Binding-site contacts:
Ligand atom C29 contacts residue TYR255 of chain 1.A at 3.8 Å (hydrophobic).
Ligand atom C9 contacts residue ASN65 of chain 1.A at 3.6 Å.
Ligand atom N14 contacts residue ASN97 of chain 1.A at 3.6 Å.
Ligand atom O38 contacts residue ACT1 of chain 1.E at 3.2 Å (h-bond).
Ligand atom N13 contacts residue ASN97 of chain 1.A at 2.8 Å (h-bond).
Ligand atom N14 contacts residue ARG98 of chain 1.A at 3.7 Å.
Ligand atom C7 contacts residue TYR17 of chain 1.A at 3.9 Å (hydrophobic).
Ligand atom C19 contacts residue ALA239 of chain 1.A at 3.6 Å (hydrophobic).
Ligand atom O30 contacts residue PHE260 of chain 1.A at 4.0 Å.
Ligand atom C5 contacts residue TYR17 of chain 1.A at 3.6 Å (hydrophobic).
Ligand atom C22 contacts residue ARG98 of chain 1.A at 3.8 Å.
Ligand atom N12 contacts residue ASN97 of chain 1.A at 3.7 Å.
Ligand atom C27 contacts residue ALA239 of chain 1.A at 3.7 Å (hydrophobic).
Ligand atom C21 contacts residue ALA239 of chain 1.A at 3.9 Å (hydrophobic).
Ligand atom C23 contacts residue ARG98 of chain 1.A at 3.4 Å.
Ligand atom N13 contacts residue ARG63 of chain 1.A at 3.9 Å.
Ligand atom C23 contacts residue ALA239 of chain 1.A at 4.0 Å (hydrophobic).
Ligand atom N14 contacts residue ARG63 of chain 1.A at 3.4 Å (salt-bridge).
Ligand atom N15 contacts residue ARG63 of chain 1.A at 3.8 Å.
Ligand atom O30 contacts residue TYR255 of chain 1.A at 3.3 Å.
Ligand atom C33 contacts residue TYR255 of chain 1.A at 3.3 Å (hydrophobic).
Ligand atom C34 contacts residue TYR255 of chain 1.A at 4.0 Å (hydrophobic).
Ligand atom N13 contacts residue ARG98 of chain 1.A at 3.4 Å (salt-bridge).
Ligand atom C18 contacts residue GLY286 of chain 1.A at 4.0 Å.
Ligand atom C22 contacts residue GLY192 of chain 1.A at 3.8 Å.
Ligand atom C18 contacts residue GLY47 of chain 1.A at 4.0 Å.
Ligand atom C24 contacts residue ARG98 of chain 1.A at 3.5 Å.
Ligand atom C32 contacts residue TYR255 of chain 1.A at 3.5 Å (hydrophobic).
Ligand atom C37 contacts residue ACT1 of chain 1.E at 3.6 Å.
Ligand atom C6 contacts residue TYR17 of chain 1.A at 3.9 Å (hydrophobic).
Ligand atom C11 contacts residue ASN65 of chain 1.A at 3.6 Å.
Ligand atom N12 contacts residue ASN65 of chain 1.A at 3.8 Å.
Ligand atom C24 contacts residue GLY47 of chain 1.A at 4.0 Å.
Ligand atom N15 contacts residue ASN65 of chain 1.A at 4.0 Å.
Ligand atom C32 contacts residue PHE260 of chain 1.A at 3.9 Å (hydrophobic).
Ligand atom C24 contacts residue ALA239 of chain 1.A at 3.8 Å (hydrophobic).
Ligand atom C31 contacts residue TYR255 of chain 1.A at 3.6 Å (hydrophobic).
Ligand atom O30 contacts residue SER285 of chain 1.A at 2.9 Å (h-bond).
Ligand atom C19 contacts residue ARG98 of chain 1.A at 3.8 Å.
Ligand atom C20 contacts residue ALA239 of chain 1.A at 3.6 Å (hydrophobic).

A protein and the small-molecule ligand that binds it are described below.
Small molecule (SMILES): O=C1c2ccccc2C(=O)N1C[C@@H]1c2ccccc2CCN1C(=O)[C@@H]1CCCC[C@@H]1c1nnn[nH]1

Sequence of chain 1.A:
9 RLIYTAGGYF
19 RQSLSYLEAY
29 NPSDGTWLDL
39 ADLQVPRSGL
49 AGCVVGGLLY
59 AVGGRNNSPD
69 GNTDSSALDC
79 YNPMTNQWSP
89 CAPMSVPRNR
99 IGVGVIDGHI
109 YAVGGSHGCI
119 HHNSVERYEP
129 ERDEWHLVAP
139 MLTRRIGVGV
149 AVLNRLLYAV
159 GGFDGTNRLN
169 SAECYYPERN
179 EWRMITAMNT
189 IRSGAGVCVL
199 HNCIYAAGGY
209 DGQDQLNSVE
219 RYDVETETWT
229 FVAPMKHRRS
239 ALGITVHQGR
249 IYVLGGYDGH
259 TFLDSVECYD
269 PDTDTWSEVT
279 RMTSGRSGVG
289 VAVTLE